Sequence of chain 41.E:
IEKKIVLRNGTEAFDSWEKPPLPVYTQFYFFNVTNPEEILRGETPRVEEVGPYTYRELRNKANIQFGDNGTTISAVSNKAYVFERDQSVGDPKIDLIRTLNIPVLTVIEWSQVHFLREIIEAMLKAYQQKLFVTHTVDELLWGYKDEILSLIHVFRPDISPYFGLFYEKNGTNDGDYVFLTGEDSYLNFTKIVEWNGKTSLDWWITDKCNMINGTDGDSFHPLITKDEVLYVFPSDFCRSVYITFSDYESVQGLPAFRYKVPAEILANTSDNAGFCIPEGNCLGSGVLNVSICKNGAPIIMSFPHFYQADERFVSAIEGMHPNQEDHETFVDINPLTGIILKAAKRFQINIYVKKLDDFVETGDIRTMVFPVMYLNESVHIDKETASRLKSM

Binding-site contacts:
Ligand atom C6 contacts residue ASN21 of chain 41.E at 3.3 Å.
Ligand atom C7 contacts residue ASN21 of chain 41.E at 4.0 Å.
Ligand atom C1 contacts residue ASN21 of chain 41.E at 1.4 Å.
Ligand atom O6 contacts residue ASN21 of chain 41.E at 4.3 Å.
Ligand atom O5 contacts residue ASN21 of chain 41.E at 2.5 Å (h-bond).
Ligand atom C4 contacts residue ASN21 of chain 41.E at 3.8 Å.
Ligand atom N2 contacts residue ASN21 of chain 41.E at 3.3 Å (h-bond).
Ligand atom C3 contacts residue ASN21 of chain 41.E at 3.7 Å.
Ligand atom O7 contacts residue ASN21 of chain 41.E at 4.0 Å.
Ligand atom C5 contacts residue ASN21 of chain 41.E at 3.3 Å.
Ligand atom C2 contacts residue ASN21 of chain 41.E at 2.5 Å.

This protein binds this small molecule.
Small molecule (SMILES): CC(=O)N[C@@H]1[C@@H](O)[C@H](O)[C@@H](CO)O[C@H]1O